A small-molecule ligand and the protein it binds are described below.
Small molecule (SMILES): Cc1cn([C@H]2C[C@H](O[P](=O)(O)OC[C@H]3O[C@@H](n4cnc5c(=O)nc(N)[nH]c54)C[C@@H]3O)[C@@H](CO[P](=O)(O)O[C@H]3C[C@H](n4cnc5c(N)ncnc54)O[C@@H]3CO[P](=O)(O)O[C@H]3C[C@H](n4ccc(N)nc4=O)O[C@@H]3CO[P](=O)(O)O[C@H]3C[C@H](n4cnc5c(=O)nc(N)[nH]c54)O[C@@H]3CO[P](=O)(O)O[C@H]3C[C@H](n4cc(C)c(=O)[nH]c4=O)O[C@@H]3CO[P](=O)(O)O[C@H]3C[C@H](n4cnc5c(N)ncnc54)O[C@@H]3CO[P](=O)(O)O[C@H]3C[C@H](n4ccc(N)nc4=O)O[C@@H]3CO)O2)c(=O)[nH]c1=O

Sequence of chain 1.C:
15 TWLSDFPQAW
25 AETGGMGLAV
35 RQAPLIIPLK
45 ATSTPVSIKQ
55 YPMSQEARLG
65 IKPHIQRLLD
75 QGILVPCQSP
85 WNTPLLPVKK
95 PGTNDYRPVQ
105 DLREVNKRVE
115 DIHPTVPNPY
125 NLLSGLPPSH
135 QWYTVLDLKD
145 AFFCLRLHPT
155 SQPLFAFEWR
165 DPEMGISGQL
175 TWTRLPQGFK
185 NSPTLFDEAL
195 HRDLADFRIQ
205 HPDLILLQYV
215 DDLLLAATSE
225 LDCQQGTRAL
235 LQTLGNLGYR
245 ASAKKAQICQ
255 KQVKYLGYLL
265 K

Binding-site contacts:
Ligand atom N3 contacts residue ASP105 of chain 1.D at 3.0 Å (salt-bridge).
Ligand atom O2 contacts residue DG8 of chain 1.B at 3.1 Å (h-bond).
Ligand atom N6 contacts residue DT7 of chain 1.B at 3.0 Å (h-bond).
Ligand atom O2 contacts residue DA6 of chain 1.B at 3.1 Å.
Ligand atom C1' contacts residue ARG107 of chain 1.C at 3.3 Å.
Ligand atom N1 contacts residue DT3 of chain 1.B at 3.2 Å (h-bond).
Ligand atom O6 contacts residue DC1 of chain 1.B at 3.0 Å (h-bond).
Ligand atom N3 contacts residue DA2 of chain 1.B at 2.8 Å (h-bond).
Ligand atom N1 contacts residue DC5 of chain 1.B at 2.9 Å (h-bond).
Ligand atom O2 contacts residue DG4 of chain 1.B at 3.1 Å (h-bond).
Ligand atom C2 contacts residue DA6 of chain 1.B at 3.4 Å.
Ligand atom N2 contacts residue ARG107 of chain 1.D at 3.4 Å (salt-bridge).
Ligand atom N3 contacts residue DG4 of chain 1.B at 3.3 Å (h-bond).
Ligand atom N1 contacts residue LEU90 of chain 1.D at 3.1 Å.
Ligand atom C2 contacts residue DT7 of chain 1.B at 3.3 Å.
Ligand atom O6 contacts residue DC5 of chain 1.B at 2.8 Å (h-bond).
Ligand atom N6 contacts residue DA6 of chain 1.B at 3.1 Å (h-bond).
Ligand atom N1 contacts residue DC1 of chain 1.B at 3.2 Å (h-bond).
Ligand atom N1 contacts residue DT7 of chain 1.B at 2.8 Å (h-bond).
Ligand atom O3' contacts residue GLY182 of chain 1.D at 3.0 Å (h-bond).
Ligand atom N2 contacts residue DC1 of chain 1.B at 3.4 Å (h-bond).
Ligand atom O6 contacts residue DG4 of chain 1.B at 3.2 Å (h-bond).
Ligand atom O4' contacts residue ARG107 of chain 1.C at 2.8 Å (salt-bridge).
Ligand atom N3 contacts residue DA6 of chain 1.B at 2.5 Å (h-bond).
Ligand atom O4 contacts residue DA2 of chain 1.B at 3.0 Å (h-bond).
Ligand atom N1 contacts residue DA6 of chain 1.B at 3.4 Å.
Ligand atom N4 contacts residue DG4 of chain 1.B at 3.3 Å (h-bond).
Ligand atom C2 contacts residue DA6 of chain 1.B at 3.3 Å.
Ligand atom N2 contacts residue DA6 of chain 1.B at 3.3 Å (h-bond).
Ligand atom N4 contacts residue DG8 of chain 1.B at 3.0 Å (h-bond).
Ligand atom N2 contacts residue DC5 of chain 1.B at 2.8 Å (h-bond).
Ligand atom N3 contacts residue ARG107 of chain 1.C at 2.9 Å (salt-bridge).
Ligand atom O4 contacts residue DA6 of chain 1.B at 2.8 Å (h-bond).
Ligand atom N3 contacts residue DG8 of chain 1.B at 3.1 Å (h-bond).
Ligand atom N6 contacts residue DA2 of chain 1.B at 3.2 Å (h-bond).
Ligand atom C3' contacts residue GLY182 of chain 1.D at 3.4 Å.
Ligand atom C4 contacts residue DA2 of chain 1.B at 3.4 Å.
Ligand atom O2 contacts residue ARG107 of chain 1.C at 3.2 Å (salt-bridge).
Ligand atom C2 contacts residue DG4 of chain 1.B at 3.4 Å.
Ligand atom O3' contacts residue LEU106 of chain 1.D at 2.9 Å (h-bond).

Sequence of chain 1.D:
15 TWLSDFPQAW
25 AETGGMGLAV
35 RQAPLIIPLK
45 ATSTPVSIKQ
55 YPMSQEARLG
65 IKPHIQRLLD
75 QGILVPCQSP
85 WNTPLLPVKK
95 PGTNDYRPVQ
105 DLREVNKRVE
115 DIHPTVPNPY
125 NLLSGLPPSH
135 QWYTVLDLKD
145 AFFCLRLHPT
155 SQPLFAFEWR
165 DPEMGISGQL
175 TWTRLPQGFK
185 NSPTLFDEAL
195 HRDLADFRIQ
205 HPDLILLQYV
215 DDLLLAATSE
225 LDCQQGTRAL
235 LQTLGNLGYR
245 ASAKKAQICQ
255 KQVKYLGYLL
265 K